Binding-site contacts:
Ligand atom N2 contacts residue ASN47 of chain 1.B at 3.0 Å (h-bond).
Ligand atom C2 contacts residue ASN47 of chain 1.B at 2.5 Å.
Ligand atom C6 contacts residue VAL70 of chain 1.B at 3.8 Å (hydrophobic).
Ligand atom C1 contacts residue HIS24 of chain 1.B at 4.5 Å.
Ligand atom O7 contacts residue ASN47 of chain 1.B at 3.0 Å (h-bond).
Ligand atom O5 contacts residue GLU71 of chain 1.B at 3.4 Å.
Ligand atom C8 contacts residue ILE26 of chain 1.B at 3.9 Å (hydrophobic).
Ligand atom C1 contacts residue ASN47 of chain 1.B at 1.4 Å.
Ligand atom C8 contacts residue ASN47 of chain 1.B at 4.4 Å.
Ligand atom C1 contacts residue GLU71 of chain 1.B at 4.2 Å.
Ligand atom C5 contacts residue ASN47 of chain 1.B at 3.6 Å.
Ligand atom O5 contacts residue ASN47 of chain 1.B at 2.3 Å (h-bond).
Ligand atom C3 contacts residue ASN47 of chain 1.B at 3.8 Å.
Ligand atom C5 contacts residue GLU71 of chain 1.B at 4.1 Å.
Ligand atom C7 contacts residue ASN47 of chain 1.B at 3.2 Å.
Ligand atom C5 contacts residue VAL70 of chain 1.B at 3.9 Å (hydrophobic).
Ligand atom C2 contacts residue GLU71 of chain 1.B at 4.3 Å.
Ligand atom C8 contacts residue LYS108 of chain 1.B at 3.7 Å.
Ligand atom C7 contacts residue ILE26 of chain 1.B at 4.3 Å (hydrophobic).
Ligand atom O6 contacts residue SER109 of chain 1.B at 3.0 Å (h-bond).
Ligand atom C4 contacts residue GLU71 of chain 1.B at 4.1 Å.
Ligand atom O5 contacts residue VAL70 of chain 1.B at 3.8 Å.
Ligand atom O6 contacts residue GLU71 of chain 1.B at 3.0 Å (salt-bridge).
Ligand atom O7 contacts residue GLU71 of chain 1.B at 4.0 Å.
Ligand atom C4 contacts residue ASN47 of chain 1.B at 4.2 Å.
Ligand atom C6 contacts residue SER109 of chain 1.B at 4.1 Å.
Ligand atom C6 contacts residue GLU71 of chain 1.B at 3.8 Å.

Sequence of chain 1.B:
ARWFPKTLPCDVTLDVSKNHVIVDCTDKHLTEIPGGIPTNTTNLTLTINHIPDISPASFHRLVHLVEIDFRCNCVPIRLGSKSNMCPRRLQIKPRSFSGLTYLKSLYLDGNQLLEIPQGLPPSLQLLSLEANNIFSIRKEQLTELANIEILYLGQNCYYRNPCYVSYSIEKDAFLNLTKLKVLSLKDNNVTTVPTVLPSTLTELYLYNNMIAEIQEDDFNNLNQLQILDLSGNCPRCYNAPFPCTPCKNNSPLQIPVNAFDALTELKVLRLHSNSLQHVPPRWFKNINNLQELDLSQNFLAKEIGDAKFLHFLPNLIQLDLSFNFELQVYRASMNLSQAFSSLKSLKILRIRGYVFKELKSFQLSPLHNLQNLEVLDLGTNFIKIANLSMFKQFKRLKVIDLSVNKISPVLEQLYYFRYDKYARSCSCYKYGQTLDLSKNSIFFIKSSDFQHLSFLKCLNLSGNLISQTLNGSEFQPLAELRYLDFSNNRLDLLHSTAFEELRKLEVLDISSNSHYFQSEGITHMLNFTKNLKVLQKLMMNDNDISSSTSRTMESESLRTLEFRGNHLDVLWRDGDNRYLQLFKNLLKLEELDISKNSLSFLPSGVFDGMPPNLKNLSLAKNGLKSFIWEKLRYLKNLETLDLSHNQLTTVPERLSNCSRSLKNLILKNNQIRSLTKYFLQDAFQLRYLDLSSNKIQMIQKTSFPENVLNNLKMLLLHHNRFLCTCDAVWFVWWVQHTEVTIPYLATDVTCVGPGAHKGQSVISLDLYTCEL

This small molecule binds to this protein.
Small molecule (SMILES): CC(=O)N[C@H]1[C@H](O[C@H]2[C@H](O)[C@@H](NC(C)=O)CO[C@@H]2CO)O[C@H](CO)[C@@H](O)[C@@H]1O